This small molecule binds to this protein.
Small molecule (SMILES): CC(=O)N[C@@H]1[C@@H](O)[C@H](O)[C@@H](CO)O[C@H]1O

Binding-site contacts:
Ligand atom C1 contacts residue ASN94 of chain 1.B at 1.4 Å.
Ligand atom O5 contacts residue ASN94 of chain 1.B at 2.4 Å (h-bond).
Ligand atom C3 contacts residue ASN94 of chain 1.B at 3.8 Å.
Ligand atom C2 contacts residue ASN94 of chain 1.B at 2.5 Å.
Ligand atom N2 contacts residue ASN94 of chain 1.B at 2.8 Å (h-bond).
Ligand atom C7 contacts residue ASN94 of chain 1.B at 4.0 Å.
Ligand atom O7 contacts residue ASN94 of chain 1.B at 4.5 Å.
Ligand atom C4 contacts residue ASN94 of chain 1.B at 4.2 Å.
Ligand atom C5 contacts residue ASN94 of chain 1.B at 3.7 Å.

Sequence of chain 1.B:
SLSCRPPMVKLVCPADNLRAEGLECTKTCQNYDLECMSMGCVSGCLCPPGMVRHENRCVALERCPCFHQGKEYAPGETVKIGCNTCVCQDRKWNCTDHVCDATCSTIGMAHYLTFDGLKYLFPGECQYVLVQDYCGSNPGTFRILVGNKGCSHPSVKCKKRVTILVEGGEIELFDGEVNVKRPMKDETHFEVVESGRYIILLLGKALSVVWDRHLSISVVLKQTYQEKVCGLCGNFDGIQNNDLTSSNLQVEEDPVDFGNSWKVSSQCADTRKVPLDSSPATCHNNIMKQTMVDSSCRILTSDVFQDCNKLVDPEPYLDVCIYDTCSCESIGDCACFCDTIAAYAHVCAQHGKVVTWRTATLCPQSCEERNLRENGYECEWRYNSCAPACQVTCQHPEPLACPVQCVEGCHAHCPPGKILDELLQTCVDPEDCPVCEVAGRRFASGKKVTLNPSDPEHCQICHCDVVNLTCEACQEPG